This protein binds this small molecule.
Small molecule (SMILES): CCC(=O)NCCCOc1n[nH]c2ncc(-c3cn(-c4c(F)ccc(NS(=O)(=O)c5cccc(-c6ccccc6)c5)c4F)nn3)cc12

Sequence of chain 1.D:
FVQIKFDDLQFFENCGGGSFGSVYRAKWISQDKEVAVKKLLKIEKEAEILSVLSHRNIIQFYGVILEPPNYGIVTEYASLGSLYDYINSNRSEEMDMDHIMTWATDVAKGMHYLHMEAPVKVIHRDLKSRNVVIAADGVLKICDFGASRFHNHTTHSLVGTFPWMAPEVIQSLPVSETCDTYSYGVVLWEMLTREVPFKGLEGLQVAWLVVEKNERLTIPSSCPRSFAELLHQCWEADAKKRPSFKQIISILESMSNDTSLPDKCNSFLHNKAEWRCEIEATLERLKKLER

Binding-site contacts:
Ligand atom C50 contacts residue ILE81 of chain 1.D at 3.4 Å (hydrophobic).
Ligand atom C06 contacts residue THR83 of chain 1.D at 3.5 Å.
Ligand atom C48 contacts residue PHE69 of chain 1.D at 3.6 Å (hydrophobic).
Ligand atom C50 contacts residue PHE158 of chain 1.D at 3.4 Å (hydrophobic).
Ligand atom O01 contacts residue PHE153 of chain 1.D at 3.0 Å (h-bond).
Ligand atom O38 contacts residue TYR85 of chain 1.D at 2.7 Å (h-bond).
Ligand atom C13 contacts residue THR83 of chain 1.D at 3.2 Å.
Ligand atom O53 contacts residue HIS159 of chain 1.D at 2.4 Å (h-bond).
Ligand atom C30 contacts residue CYS23 of chain 1.D at 2.8 Å (hydrophobic).
Ligand atom C44 contacts residue LEU58 of chain 1.D at 3.5 Å (hydrophobic).
Ligand atom C31 contacts residue CYS23 of chain 1.D at 1.8 Å (hydrophobic).
Ligand atom C44 contacts residue PHE69 of chain 1.D at 3.5 Å (hydrophobic).
Ligand atom C41 contacts residue LEU58 of chain 1.D at 3.4 Å (hydrophobic).
Ligand atom F40 contacts residue CYS151 of chain 1.D at 3.5 Å.
Ligand atom F08 contacts residue LYS46 of chain 1.D at 3.5 Å.
Ligand atom C31 contacts residue VAL31 of chain 1.D at 3.2 Å (hydrophobic).
Ligand atom N22 contacts residue GLY89 of chain 1.D at 3.4 Å.
Ligand atom N22 contacts residue TYR85 of chain 1.D at 3.4 Å (h-bond).
Ligand atom O01 contacts residue ASP152 of chain 1.D at 3.4 Å.
Ligand atom N21 contacts residue ALA86 of chain 1.D at 2.8 Å (h-bond).
Ligand atom N28 contacts residue CYS23 of chain 1.D at 3.3 Å (h-bond).
Ligand atom C13 contacts residue ALA44 of chain 1.D at 3.4 Å (hydrophobic).
Ligand atom C42 contacts residue PHE153 of chain 1.D at 3.4 Å (hydrophobic).
Ligand atom O01 contacts residue GLY154 of chain 1.D at 2.8 Å (h-bond).
Ligand atom C06 contacts residue LYS46 of chain 1.D at 3.4 Å.
Ligand atom C45 contacts residue LEU58 of chain 1.D at 3.5 Å (hydrophobic).
Ligand atom C05 contacts residue LYS46 of chain 1.D at 3.4 Å.
Ligand atom N19 contacts residue ALA86 of chain 1.D at 3.1 Å (h-bond).
Ligand atom N21 contacts residue TYR85 of chain 1.D at 3.5 Å.
Ligand atom C51 contacts residue PHE158 of chain 1.D at 3.3 Å (hydrophobic).
Ligand atom C48 contacts residue SER59 of chain 1.D at 2.8 Å.
Ligand atom F40 contacts residue ASP152 of chain 1.D at 3.1 Å.
Ligand atom C29 contacts residue CYS23 of chain 1.D at 3.1 Å (hydrophobic).
Ligand atom C51 contacts residue ILE81 of chain 1.D at 3.2 Å (hydrophobic).
Ligand atom N03 contacts residue ASP152 of chain 1.D at 3.4 Å (salt-bridge).
Ligand atom C52 contacts residue LEU58 of chain 1.D at 3.4 Å (hydrophobic).
Ligand atom O01 contacts residue LEU58 of chain 1.D at 3.5 Å.
Ligand atom C47 contacts residue PHE69 of chain 1.D at 3.2 Å (hydrophobic).
Ligand atom C47 contacts residue SER59 of chain 1.D at 3.1 Å.
Ligand atom C20 contacts residue TYR85 of chain 1.D at 3.5 Å (hydrophobic).